Sequence of chain 1.B:
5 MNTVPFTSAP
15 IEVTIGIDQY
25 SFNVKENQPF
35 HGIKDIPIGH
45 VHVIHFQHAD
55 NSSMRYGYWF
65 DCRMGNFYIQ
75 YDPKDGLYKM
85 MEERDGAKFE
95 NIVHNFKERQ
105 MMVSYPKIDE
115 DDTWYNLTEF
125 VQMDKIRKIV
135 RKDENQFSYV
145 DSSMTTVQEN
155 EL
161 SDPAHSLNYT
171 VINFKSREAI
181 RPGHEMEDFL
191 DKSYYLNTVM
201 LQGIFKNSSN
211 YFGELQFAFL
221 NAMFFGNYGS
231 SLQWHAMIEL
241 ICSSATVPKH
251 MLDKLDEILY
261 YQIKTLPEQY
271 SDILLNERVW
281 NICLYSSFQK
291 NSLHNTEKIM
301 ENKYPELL

The small molecule below binds the protein below.
Small molecule (SMILES): Clc1ccc(C2=CCNCC2)cc1

Binding-site contacts:
Ligand atom C contacts residue ILE273 of chain 1.B at 3.6 Å (hydrophobic).
Ligand atom C2 contacts residue SER231 of chain 1.B at 4.3 Å.
Ligand atom C1 contacts residue ILE273 of chain 1.B at 4.1 Å (hydrophobic).
Ligand atom CL contacts residue GLY226 of chain 1.B at 3.4 Å.
Ligand atom C3 contacts residue TYR228 of chain 1.B at 3.8 Å (hydrophobic).
Ligand atom C9 contacts residue ILE273 of chain 1.B at 4.2 Å (hydrophobic).
Ligand atom CL contacts residue ALA222 of chain 1.B at 3.5 Å.
Ligand atom C2 contacts residue ASN227 of chain 1.B at 4.1 Å.
Ligand atom C5 contacts residue TYR228 of chain 1.B at 3.4 Å (hydrophobic).
Ligand atom C8 contacts residue TYR228 of chain 1.B at 4.0 Å (hydrophobic).
Ligand atom CL contacts residue LEU274 of chain 1.B at 3.4 Å.
Ligand atom C3 contacts residue ILE273 of chain 1.B at 4.2 Å (hydrophobic).
Ligand atom C6 contacts residue TYR228 of chain 1.B at 3.6 Å (hydrophobic).
Ligand atom C2 contacts residue TYR228 of chain 1.B at 3.9 Å (hydrophobic).
Ligand atom C4 contacts residue TYR228 of chain 1.B at 3.8 Å (hydrophobic).
Ligand atom C7 contacts residue TYR228 of chain 1.B at 3.5 Å (hydrophobic).
Ligand atom CL contacts residue SER231 of chain 1.B at 4.0 Å.
Ligand atom C10 contacts residue ILE273 of chain 1.B at 3.5 Å (hydrophobic).
Ligand atom C1 contacts residue TYR228 of chain 1.B at 4.1 Å (hydrophobic).
Ligand atom C2 contacts residue LEU274 of chain 1.B at 4.2 Å (hydrophobic).
Ligand atom C5 contacts residue ILE273 of chain 1.B at 4.0 Å (hydrophobic).
Ligand atom C contacts residue TYR228 of chain 1.B at 3.6 Å (hydrophobic).
Ligand atom C6 contacts residue ILE273 of chain 1.B at 4.5 Å (hydrophobic).
Ligand atom C3 contacts residue ASN227 of chain 1.B at 4.4 Å.
Ligand atom C2 contacts residue GLY226 of chain 1.B at 4.0 Å.
Ligand atom C1 contacts residue LEU274 of chain 1.B at 4.1 Å (hydrophobic).
Ligand atom C4 contacts residue GLY226 of chain 1.B at 4.4 Å.
Ligand atom CL contacts residue TYR228 of chain 1.B at 4.1 Å.
Ligand atom C1 contacts residue SER231 of chain 1.B at 3.9 Å.
Ligand atom C4 contacts residue ILE273 of chain 1.B at 4.0 Å (hydrophobic).
Ligand atom CL contacts residue ASN227 of chain 1.B at 3.2 Å.
Ligand atom C3 contacts residue GLY226 of chain 1.B at 3.4 Å.